Sequence of chain 1.B:
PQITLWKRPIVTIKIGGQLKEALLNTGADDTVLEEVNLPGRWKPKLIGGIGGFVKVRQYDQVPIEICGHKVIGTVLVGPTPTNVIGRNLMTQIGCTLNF

The protein below binds the small molecule below.
Small molecule (SMILES): CCC[C@@]1(CCc2ccccc2)CC(O)=C([C@H](CC)c2cccc(NS(=O)(=O)c3ccc(C(F)(F)F)cn3)c2)C(=O)O1

Binding-site contacts:
Ligand atom C14 contacts residue TPV1 of chain 1.D at 1.5 Å.
Ligand atom C13 contacts residue TPV1 of chain 1.D at 1.7 Å.
Ligand atom F41 contacts residue TPV1 of chain 1.D at 0.7 Å.
Ligand atom C18 contacts residue TPV1 of chain 1.D at 0.5 Å.
Ligand atom F42 contacts residue TPV1 of chain 1.D at 0.7 Å.
Ligand atom C26 contacts residue TPV1 of chain 1.D at 0.8 Å.
Ligand atom O1 contacts residue TPV1 of chain 1.D at 0.9 Å.
Ligand atom C36 contacts residue TPV1 of chain 1.D at 1.7 Å.
Ligand atom O7 contacts residue TPV1 of chain 1.D at 0.3 Å (h-bond).
Ligand atom C19 contacts residue TPV1 of chain 1.D at 0.6 Å.
Ligand atom C25 contacts residue TPV1 of chain 1.D at 0.8 Å.
Ligand atom N28 contacts residue GLY48 of chain 1.A at 2.9 Å (h-bond).
Ligand atom C16 contacts residue TPV1 of chain 1.D at 1.8 Å.
Ligand atom C6 contacts residue TPV1 of chain 1.D at 0.7 Å.
Ligand atom C3 contacts residue TPV1 of chain 1.D at 0.8 Å.
Ligand atom C23 contacts residue TPV1 of chain 1.D at 0.4 Å.
Ligand atom C27 contacts residue TPV1 of chain 1.D at 2.1 Å.
Ligand atom C15 contacts residue PRO81 of chain 1.A at 2.1 Å (hydrophobic).
Ligand atom O8 contacts residue ASN25 of chain 1.B at 2.8 Å (h-bond).
Ligand atom F40 contacts residue TPV1 of chain 1.D at 1.4 Å.
Ligand atom C17 contacts residue TPV1 of chain 1.D at 0.7 Å.
Ligand atom C16 contacts residue PRO81 of chain 1.A at 2.3 Å (hydrophobic).
Ligand atom C10 contacts residue TPV1 of chain 1.D at 0.8 Å.
Ligand atom O7 contacts residue ILE50 of chain 1.A at 2.8 Å (h-bond).
Ligand atom C5 contacts residue TPV1 of chain 1.D at 1.3 Å.
Ligand atom O8 contacts residue TPV1 of chain 1.D at 0.9 Å (h-bond).
Ligand atom C4 contacts residue TPV1 of chain 1.D at 0.5 Å.
Ligand atom C15 contacts residue TPV1 of chain 1.D at 2.4 Å.
Ligand atom C12 contacts residue TPV1 of chain 1.D at 1.4 Å.
Ligand atom C20 contacts residue TPV1 of chain 1.D at 0.7 Å.
Ligand atom C11 contacts residue TPV1 of chain 1.D at 0.9 Å.
Ligand atom C37 contacts residue TPV1 of chain 1.D at 2.5 Å.
Ligand atom C29 contacts residue TPV1 of chain 1.D at 1.2 Å.
Ligand atom C21 contacts residue TPV1 of chain 1.D at 1.4 Å.
Ligand atom C35 contacts residue TPV1 of chain 1.D at 2.5 Å.
Ligand atom C22 contacts residue TPV1 of chain 1.D at 1.9 Å.
Ligand atom C39 contacts residue TPV1 of chain 1.D at 0.6 Å.
Ligand atom C2 contacts residue TPV1 of chain 1.D at 0.8 Å.
Ligand atom C24 contacts residue TPV1 of chain 1.D at 0.9 Å.
Ligand atom C9 contacts residue TPV1 of chain 1.D at 0.5 Å.

Sequence of chain 1.A:
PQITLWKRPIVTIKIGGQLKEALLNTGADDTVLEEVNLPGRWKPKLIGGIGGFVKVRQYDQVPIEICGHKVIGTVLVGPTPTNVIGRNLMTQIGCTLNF